Sequence of chain 1.A:
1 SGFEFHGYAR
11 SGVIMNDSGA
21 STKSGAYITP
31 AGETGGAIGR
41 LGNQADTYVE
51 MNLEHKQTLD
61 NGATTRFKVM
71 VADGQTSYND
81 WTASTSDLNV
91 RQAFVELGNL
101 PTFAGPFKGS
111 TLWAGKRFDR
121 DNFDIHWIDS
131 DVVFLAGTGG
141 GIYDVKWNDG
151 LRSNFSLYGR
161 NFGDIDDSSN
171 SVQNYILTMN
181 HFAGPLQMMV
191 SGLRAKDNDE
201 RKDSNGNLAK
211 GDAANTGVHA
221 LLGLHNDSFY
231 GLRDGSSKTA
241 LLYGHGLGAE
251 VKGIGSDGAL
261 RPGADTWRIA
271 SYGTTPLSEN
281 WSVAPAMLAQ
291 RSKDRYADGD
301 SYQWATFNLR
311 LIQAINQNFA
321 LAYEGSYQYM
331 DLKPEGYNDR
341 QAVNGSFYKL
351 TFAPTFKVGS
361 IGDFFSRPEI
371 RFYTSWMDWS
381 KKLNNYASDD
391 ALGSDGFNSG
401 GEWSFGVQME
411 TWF

Binding-site contacts:
Ligand atom O5 contacts residue TYR48 of chain 1.A at 3.6 Å.
Ligand atom C2 contacts residue ASP129 of chain 1.A at 3.8 Å.
Ligand atom C1 contacts residue GLU50 of chain 1.A at 3.8 Å.
Ligand atom O4 contacts residue ARG40 of chain 1.A at 3.4 Å (salt-bridge).
Ligand atom O4 contacts residue TYR8 of chain 1.A at 3.5 Å.
Ligand atom C6 contacts residue GLU50 of chain 1.A at 3.1 Å.
Ligand atom O1 contacts residue ARG91 of chain 1.A at 3.2 Å (salt-bridge).
Ligand atom C4 contacts residue TYR8 of chain 1.A at 3.7 Å (hydrophobic).
Ligand atom O6 contacts residue FRU2 of chain 1.E at 3.2 Å (h-bond).
Ligand atom C4 contacts residue GLC1 of chain 1.E at 3.7 Å.
Ligand atom C2 contacts residue ARG10 of chain 1.A at 3.0 Å.
Ligand atom C5 contacts residue GLU50 of chain 1.A at 3.7 Å.
Ligand atom C5 contacts residue PHE118 of chain 1.A at 3.6 Å (hydrophobic).
Ligand atom C6 contacts residue GLU50 of chain 1.A at 3.5 Å.
Ligand atom O2 contacts residue ASP129 of chain 1.A at 3.3 Å (salt-bridge).
Ligand atom C1 contacts residue TYR48 of chain 1.A at 3.5 Å (hydrophobic).
Ligand atom C2 contacts residue ARG91 of chain 1.A at 3.6 Å.
Ligand atom C3 contacts residue ASP129 of chain 1.A at 2.9 Å.
Ligand atom O2 contacts residue ARG10 of chain 1.A at 2.8 Å (salt-bridge).
Ligand atom O6 contacts residue FRU2 of chain 1.E at 3.0 Å (h-bond).
Ligand atom C3 contacts residue ARG10 of chain 1.A at 3.3 Å.
Ligand atom O5 contacts residue GLU50 of chain 1.A at 3.0 Å (salt-bridge).
Ligand atom O3 contacts residue ASP131 of chain 1.A at 2.8 Å (salt-bridge).
Ligand atom O3 contacts residue ARG10 of chain 1.A at 2.4 Å (salt-bridge).
Ligand atom C6 contacts residue GLC1 of chain 1.E at 3.4 Å.
Ligand atom O5 contacts residue GLU50 of chain 1.A at 3.2 Å (salt-bridge).
Ligand atom O4 contacts residue GLC1 of chain 1.E at 2.6 Å (h-bond).
Ligand atom C3 contacts residue ASP131 of chain 1.A at 3.5 Å.
Ligand atom C2 contacts residue TYR48 of chain 1.A at 3.7 Å (hydrophobic).
Ligand atom O3 contacts residue TYR8 of chain 1.A at 3.4 Å (h-bond).
Ligand atom O3 contacts residue ARG40 of chain 1.A at 2.7 Å (salt-bridge).
Ligand atom O6 contacts residue GLC1 of chain 1.E at 2.5 Å (h-bond).
Ligand atom O4 contacts residue ASP131 of chain 1.A at 2.9 Å (salt-bridge).
Ligand atom C6 contacts residue PHE118 of chain 1.A at 3.1 Å (hydrophobic).
Ligand atom O4 contacts residue PHE134 of chain 1.A at 3.7 Å.
Ligand atom C4 contacts residue ASP131 of chain 1.A at 3.6 Å.
Ligand atom C1 contacts residue ARG91 of chain 1.A at 3.2 Å.
Ligand atom O5 contacts residue ARG91 of chain 1.A at 2.8 Å (salt-bridge).
Ligand atom O3 contacts residue ASP129 of chain 1.A at 2.8 Å (salt-bridge).
Ligand atom C5 contacts residue ARG91 of chain 1.A at 3.6 Å.

A small-molecule ligand and the protein it binds are described below.
Small molecule (SMILES): OC[C@H]1O[C@@](CO)(O[C@H]2O[C@H](CO)[C@@H](O)[C@H](O)[C@H]2O)[C@@H](O)[C@@H]1O